Sequence of chain 1.B:
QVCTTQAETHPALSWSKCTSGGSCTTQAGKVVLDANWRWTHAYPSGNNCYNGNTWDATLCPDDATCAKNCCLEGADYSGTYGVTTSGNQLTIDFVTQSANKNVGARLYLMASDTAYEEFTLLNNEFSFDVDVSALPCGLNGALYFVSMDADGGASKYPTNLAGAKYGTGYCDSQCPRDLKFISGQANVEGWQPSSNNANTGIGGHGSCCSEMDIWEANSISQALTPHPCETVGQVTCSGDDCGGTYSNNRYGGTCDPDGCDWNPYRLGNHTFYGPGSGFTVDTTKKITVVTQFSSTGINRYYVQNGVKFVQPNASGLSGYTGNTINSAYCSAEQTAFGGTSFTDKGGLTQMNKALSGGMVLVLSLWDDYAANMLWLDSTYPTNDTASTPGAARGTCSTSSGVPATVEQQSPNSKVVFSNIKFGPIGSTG

The small molecule below binds the protein below.
Small molecule (SMILES): OC[C@H]1O[C@H](O)[C@H](O)[C@@H](O)[C@@H]1O

Binding-site contacts:
Ligand atom C3 contacts residue PRO382 of chain 1.B at 4.3 Å (hydrophobic).
Ligand atom O3 contacts residue GS11 of chain 1.X at 2.9 Å (h-bond).
Ligand atom O3 contacts residue PRO382 of chain 1.B at 4.1 Å.
Ligand atom C2 contacts residue GS11 of chain 1.X at 4.1 Å.
Ligand atom C3 contacts residue ARG394 of chain 1.B at 4.0 Å.
Ligand atom C2 contacts residue ARG267 of chain 1.B at 4.5 Å.
Ligand atom C1 contacts residue GLY339 of chain 1.B at 4.2 Å.
Ligand atom O2 contacts residue PHE338 of chain 1.B at 2.7 Å (h-bond).
Ligand atom O3 contacts residue TYR381 of chain 1.B at 4.4 Å.
Ligand atom C3 contacts residue ARG267 of chain 1.B at 4.3 Å.
Ligand atom O5 contacts residue TYR252 of chain 1.B at 4.1 Å.
Ligand atom O6 contacts residue ARG251 of chain 1.B at 3.7 Å.
Ligand atom C6 contacts residue ARG251 of chain 1.B at 4.2 Å.
Ligand atom O6 contacts residue ASP259 of chain 1.B at 4.4 Å.
Ligand atom C5 contacts residue GS11 of chain 1.X at 2.8 Å.
Ligand atom C1 contacts residue PHE338 of chain 1.B at 4.2 Å (hydrophobic).
Ligand atom C5 contacts residue TYR252 of chain 1.B at 4.3 Å (hydrophobic).
Ligand atom O1 contacts residue PHE338 of chain 1.B at 3.7 Å.
Ligand atom O3 contacts residue ARG394 of chain 1.B at 2.8 Å (salt-bridge).
Ligand atom C4 contacts residue GS11 of chain 1.X at 1.8 Å.
Ligand atom C6 contacts residue GS11 of chain 1.X at 3.3 Å.
Ligand atom C6 contacts residue TYR252 of chain 1.B at 3.2 Å (hydrophobic).
Ligand atom C4 contacts residue ARG394 of chain 1.B at 4.4 Å.
Ligand atom C6 contacts residue ASP259 of chain 1.B at 4.1 Å.
Ligand atom C3 contacts residue GS11 of chain 1.X at 2.7 Å.
Ligand atom C2 contacts residue PHE338 of chain 1.B at 3.5 Å (hydrophobic).
Ligand atom O6 contacts residue TYR252 of chain 1.B at 2.6 Å (h-bond).
Ligand atom O1 contacts residue GLY339 of chain 1.B at 3.4 Å.
Ligand atom O3 contacts residue ARG267 of chain 1.B at 3.2 Å (salt-bridge).
Ligand atom O5 contacts residue GS11 of chain 1.X at 4.1 Å.
Ligand atom O1 contacts residue GLY340 of chain 1.B at 3.7 Å.